Binding-site contacts:
Ligand atom O6 contacts residue THR318 of chain 1.C at 3.4 Å.
Ligand atom C5 contacts residue THR40 of chain 1.C at 4.4 Å.
Ligand atom C1 contacts residue ASN38 of chain 1.C at 1.4 Å.
Ligand atom O5 contacts residue ASN38 of chain 1.C at 2.3 Å (h-bond).
Ligand atom C5 contacts residue THR318 of chain 1.C at 4.1 Å.
Ligand atom C1 contacts residue THR318 of chain 1.C at 3.5 Å.
Ligand atom C6 contacts residue THR318 of chain 1.C at 3.7 Å.
Ligand atom O5 contacts residue ALA39 of chain 1.C at 4.0 Å.
Ligand atom N2 contacts residue ASN38 of chain 1.C at 2.8 Å (h-bond).
Ligand atom C4 contacts residue ASN38 of chain 1.C at 4.2 Å.
Ligand atom C5 contacts residue ASN38 of chain 1.C at 3.6 Å.
Ligand atom C6 contacts residue THR40 of chain 1.C at 4.1 Å.
Ligand atom C6 contacts residue LEU52 of chain 1.D at 3.6 Å (hydrophobic).
Ligand atom C3 contacts residue ASN38 of chain 1.C at 3.7 Å.
Ligand atom C2 contacts residue ASN38 of chain 1.C at 2.4 Å.
Ligand atom C7 contacts residue ASN38 of chain 1.C at 3.7 Å.
Ligand atom O7 contacts residue ASN38 of chain 1.C at 4.1 Å.
Ligand atom C1 contacts residue ALA39 of chain 1.C at 4.0 Å (hydrophobic).
Ligand atom O6 contacts residue LEU52 of chain 1.D at 3.3 Å.
Ligand atom O5 contacts residue THR318 of chain 1.C at 2.9 Å (h-bond).

The small molecule below binds the protein below.
Small molecule (SMILES): CC(=O)N[C@@H]1[C@@H](O)[C@H](O)[C@@H](CO)O[C@H]1O

Sequence of chain 1.C:
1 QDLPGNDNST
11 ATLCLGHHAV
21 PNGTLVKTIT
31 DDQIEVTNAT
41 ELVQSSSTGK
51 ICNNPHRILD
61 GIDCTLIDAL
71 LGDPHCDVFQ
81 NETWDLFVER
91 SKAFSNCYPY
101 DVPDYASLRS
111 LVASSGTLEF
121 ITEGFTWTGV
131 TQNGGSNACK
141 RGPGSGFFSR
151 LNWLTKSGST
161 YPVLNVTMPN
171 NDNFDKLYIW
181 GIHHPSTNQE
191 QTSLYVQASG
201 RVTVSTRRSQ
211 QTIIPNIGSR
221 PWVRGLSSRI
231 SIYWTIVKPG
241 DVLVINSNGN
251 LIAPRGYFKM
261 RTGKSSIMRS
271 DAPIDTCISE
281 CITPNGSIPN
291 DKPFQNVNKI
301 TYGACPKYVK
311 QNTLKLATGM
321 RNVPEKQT

Sequence of chain 1.D:
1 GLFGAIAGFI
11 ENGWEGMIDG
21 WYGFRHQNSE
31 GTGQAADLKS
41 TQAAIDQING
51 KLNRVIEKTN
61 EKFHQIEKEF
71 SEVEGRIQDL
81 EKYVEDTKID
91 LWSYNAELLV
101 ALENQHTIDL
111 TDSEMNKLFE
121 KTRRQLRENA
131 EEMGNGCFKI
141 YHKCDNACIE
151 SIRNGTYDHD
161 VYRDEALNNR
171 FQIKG